Sequence of chain 24.A:
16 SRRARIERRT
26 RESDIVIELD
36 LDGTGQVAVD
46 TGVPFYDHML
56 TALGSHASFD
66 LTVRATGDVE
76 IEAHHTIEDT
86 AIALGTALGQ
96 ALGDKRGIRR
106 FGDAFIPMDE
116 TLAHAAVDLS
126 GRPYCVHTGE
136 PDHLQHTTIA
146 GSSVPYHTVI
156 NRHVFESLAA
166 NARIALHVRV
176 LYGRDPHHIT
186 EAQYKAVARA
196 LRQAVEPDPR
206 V

Sequence of chain 20.A:
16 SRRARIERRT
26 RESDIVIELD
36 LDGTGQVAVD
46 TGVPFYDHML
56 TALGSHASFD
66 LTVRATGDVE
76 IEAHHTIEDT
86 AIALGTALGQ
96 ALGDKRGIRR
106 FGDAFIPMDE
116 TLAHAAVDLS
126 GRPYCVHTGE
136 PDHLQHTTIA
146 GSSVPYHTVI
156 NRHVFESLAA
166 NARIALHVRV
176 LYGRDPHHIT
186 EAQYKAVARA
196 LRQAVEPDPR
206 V

Binding-site contacts:
Ligand atom C2 contacts residue GLU27 of chain 8.A at 3.5 Å.
Ligand atom N1 contacts residue GLU83 of chain 8.A at 3.1 Å (salt-bridge).
Ligand atom C3 contacts residue MN1 of chain 24.D at 3.0 Å.
Ligand atom C6 contacts residue MN1 of chain 24.D at 3.4 Å.
Ligand atom C4 contacts residue HIS80 of chain 8.A at 3.2 Å.
Ligand atom O3 contacts residue HIS53 of chain 24.A at 3.4 Å (h-bond).
Ligand atom OP6 contacts residue LYS190 of chain 24.A at 3.4 Å (salt-bridge).
Ligand atom C6 contacts residue MET113 of chain 24.A at 3.5 Å (hydrophobic).
Ligand atom OP5 contacts residue ARG105 of chain 20.A at 3.1 Å (salt-bridge).
Ligand atom N2 contacts residue GLU186 of chain 24.A at 3.1 Å (salt-bridge).
Ligand atom OP6 contacts residue ARG105 of chain 20.A at 3.3 Å (salt-bridge).
Ligand atom C4 contacts residue MN1 of chain 24.D at 2.8 Å.
Ligand atom N2 contacts residue HIS80 of chain 8.A at 2.9 Å (h-bond).
Ligand atom OP5 contacts residue LYS190 of chain 24.A at 2.8 Å (salt-bridge).
Ligand atom C5 contacts residue MET113 of chain 24.A at 3.5 Å (hydrophobic).
Ligand atom P contacts residue ARG105 of chain 20.A at 3.6 Å.
Ligand atom C5 contacts residue MN1 of chain 8.C at 3.3 Å.
Ligand atom N1 contacts residue MN1 of chain 8.C at 2.2 Å.
Ligand atom C5 contacts residue GLU83 of chain 8.A at 3.4 Å.
Ligand atom O2 contacts residue GLU27 of chain 8.A at 3.1 Å (salt-bridge).
Ligand atom C3 contacts residue HIS80 of chain 8.A at 3.2 Å.
Ligand atom O3 contacts residue HIS80 of chain 8.A at 3.3 Å (h-bond).
Ligand atom C6 contacts residue HIS183 of chain 24.A at 3.5 Å.
Ligand atom N2 contacts residue MET113 of chain 24.A at 3.6 Å.
Ligand atom OP6 contacts residue ARG127 of chain 20.A at 3.1 Å (salt-bridge).
Ligand atom C3 contacts residue GLU27 of chain 8.A at 3.6 Å.
Ligand atom N2 contacts residue HIS182 of chain 24.A at 3.2 Å (h-bond).
Ligand atom C4 contacts residue MET113 of chain 24.A at 3.6 Å (hydrophobic).
Ligand atom N1 contacts residue HIS183 of chain 24.A at 3.3 Å (h-bond).
Ligand atom N1 contacts residue HIS79 of chain 8.A at 3.2 Å (h-bond).
Ligand atom C6 contacts residue HIS79 of chain 8.A at 3.0 Å.
Ligand atom C6 contacts residue HIS182 of chain 24.A at 3.6 Å.
Ligand atom O3 contacts residue GLU186 of chain 24.A at 2.7 Å (salt-bridge).
Ligand atom O3 contacts residue MN1 of chain 24.D at 2.5 Å.
Ligand atom C6 contacts residue MN1 of chain 8.C at 3.0 Å.
Ligand atom C1 contacts residue GLU27 of chain 8.A at 3.1 Å.
Ligand atom N2 contacts residue MN1 of chain 24.D at 2.1 Å.
Ligand atom P contacts residue LYS190 of chain 24.A at 3.5 Å.
Ligand atom N1 contacts residue MET113 of chain 24.A at 3.5 Å.
Ligand atom OP1 contacts residue LYS190 of chain 24.A at 3.7 Å.

The protein below binds the small molecule below.
Small molecule (SMILES): O=P(O)(O)OC[C@@H](O)[C@@H](O)c1cnc[nH]1

Sequence of chain 8.A:
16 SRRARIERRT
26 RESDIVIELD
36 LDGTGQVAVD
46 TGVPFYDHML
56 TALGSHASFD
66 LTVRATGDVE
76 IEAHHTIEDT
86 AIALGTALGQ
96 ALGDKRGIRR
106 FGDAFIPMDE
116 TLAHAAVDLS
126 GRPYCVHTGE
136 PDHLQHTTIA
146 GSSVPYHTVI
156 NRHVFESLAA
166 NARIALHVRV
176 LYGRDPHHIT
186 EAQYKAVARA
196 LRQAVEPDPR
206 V